This small molecule binds to this protein.
Small molecule (SMILES): NS(=O)(=O)c1ccc2oc(NC(=O)c3ccccc3)nc2c1

Sequence of chain 1.A:
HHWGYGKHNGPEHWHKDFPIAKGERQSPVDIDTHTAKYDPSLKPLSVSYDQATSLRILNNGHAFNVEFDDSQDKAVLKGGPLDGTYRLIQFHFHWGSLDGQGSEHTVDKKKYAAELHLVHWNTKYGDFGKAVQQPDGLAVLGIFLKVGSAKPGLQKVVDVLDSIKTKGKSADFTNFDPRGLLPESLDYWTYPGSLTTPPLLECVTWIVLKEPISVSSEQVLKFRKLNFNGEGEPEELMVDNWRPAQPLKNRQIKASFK

Binding-site contacts:
Ligand atom C4 contacts residue GLN92 of chain 1.A at 3.8 Å.
Ligand atom O13 contacts residue TRP208 of chain 1.A at 3.7 Å.
Ligand atom C4 contacts residue PHE130 of chain 1.A at 3.8 Å (hydrophobic).
Ligand atom C7 contacts residue GOL1 of chain 1.C at 3.6 Å.
Ligand atom N5 contacts residue PHE130 of chain 1.A at 3.8 Å.
Ligand atom C19 contacts residue PHE130 of chain 1.A at 3.6 Å (hydrophobic).
Ligand atom C11 contacts residue LEU197 of chain 1.A at 3.9 Å (hydrophobic).
Ligand atom N3 contacts residue PHE130 of chain 1.A at 3.4 Å.
Ligand atom C9 contacts residue THR199 of chain 1.A at 3.2 Å.
Ligand atom O1 contacts residue GLN92 of chain 1.A at 3.0 Å (h-bond).
Ligand atom O13 contacts residue LEU197 of chain 1.A at 3.3 Å.
Ligand atom C9 contacts residue GOL1 of chain 1.C at 3.8 Å.
Ligand atom C18 contacts residue PHE130 of chain 1.A at 3.5 Å (hydrophobic).
Ligand atom N14 contacts residue HIS94 of chain 1.A at 3.3 Å (h-bond).
Ligand atom O13 contacts residue THR198 of chain 1.A at 2.9 Å (h-bond).
Ligand atom N14 contacts residue HIS96 of chain 1.A at 3.3 Å (h-bond).
Ligand atom N14 contacts residue HIS119 of chain 1.A at 3.4 Å (h-bond).
Ligand atom C19 contacts residue ILE91 of chain 1.A at 3.6 Å (hydrophobic).
Ligand atom C18 contacts residue ILE91 of chain 1.A at 3.5 Å (hydrophobic).
Ligand atom S12 contacts residue ZN1 of chain 1.B at 3.0 Å.
Ligand atom N5 contacts residue GOL1 of chain 1.C at 3.6 Å.
Ligand atom N5 contacts residue GLN92 of chain 1.A at 3.1 Å (h-bond).
Ligand atom C2 contacts residue PHE130 of chain 1.A at 3.5 Å (hydrophobic).
Ligand atom C20 contacts residue PHE130 of chain 1.A at 3.9 Å (hydrophobic).
Ligand atom S12 contacts residue THR198 of chain 1.A at 3.9 Å.
Ligand atom O8 contacts residue GOL1 of chain 1.C at 3.7 Å.
Ligand atom C10 contacts residue LEU197 of chain 1.A at 3.9 Å (hydrophobic).
Ligand atom C22 contacts residue PHE130 of chain 1.A at 3.7 Å (hydrophobic).
Ligand atom C4 contacts residue GOL1 of chain 1.C at 3.6 Å.
Ligand atom O15 contacts residue ZN1 of chain 1.B at 3.0 Å.
Ligand atom C17 contacts residue PHE130 of chain 1.A at 3.4 Å (hydrophobic).
Ligand atom C6 contacts residue GOL1 of chain 1.C at 3.6 Å.
Ligand atom O15 contacts residue HIS119 of chain 1.A at 3.5 Å (h-bond).
Ligand atom C6 contacts residue GLN92 of chain 1.A at 3.7 Å.
Ligand atom N14 contacts residue THR198 of chain 1.A at 2.8 Å (h-bond).
Ligand atom O15 contacts residue HIS94 of chain 1.A at 3.3 Å.
Ligand atom C16 contacts residue HIS94 of chain 1.A at 3.8 Å.
Ligand atom O15 contacts residue VAL121 of chain 1.A at 3.8 Å.
Ligand atom C10 contacts residue THR199 of chain 1.A at 3.5 Å.
Ligand atom N14 contacts residue ZN1 of chain 1.B at 1.9 Å.